Sequence of chain 1.C:
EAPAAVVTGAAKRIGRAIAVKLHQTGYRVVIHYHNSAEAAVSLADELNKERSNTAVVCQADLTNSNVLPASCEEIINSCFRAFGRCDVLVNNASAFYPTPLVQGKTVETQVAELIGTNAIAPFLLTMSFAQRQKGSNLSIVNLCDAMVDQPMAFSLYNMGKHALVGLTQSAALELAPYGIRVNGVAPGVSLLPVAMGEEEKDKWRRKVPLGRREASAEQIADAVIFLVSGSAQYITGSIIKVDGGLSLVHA

Binding-site contacts:
Ligand atom NAI contacts residue TYR194 of chain 1.C at 3.7 Å.
Ligand atom NAH contacts residue NDP1 of chain 1.J at 3.2 Å (h-bond).
Ligand atom CAC contacts residue VAL226 of chain 1.C at 4.3 Å (hydrophobic).
Ligand atom CAG contacts residue PHE117 of chain 1.C at 4.0 Å (hydrophobic).
Ligand atom SAJ contacts residue TRP241 of chain 1.C at 3.4 Å.
Ligand atom NAI contacts residue PHE117 of chain 1.C at 3.8 Å.
Ligand atom CAL contacts residue PRO230 of chain 1.C at 4.3 Å (hydrophobic).
Ligand atom CAN contacts residue PHE117 of chain 1.C at 3.8 Å (hydrophobic).
Ligand atom CAC contacts residue GLY225 of chain 1.C at 4.3 Å.
Ligand atom CAM contacts residue PHE117 of chain 1.C at 3.5 Å (hydrophobic).
Ligand atom OAB contacts residue PRO230 of chain 1.C at 3.4 Å.
Ligand atom CAC contacts residue CSX188 of chain 1.C at 3.9 Å.
Ligand atom CAD contacts residue VAL226 of chain 1.C at 3.8 Å (hydrophobic).
Ligand atom CAM contacts residue SER115 of chain 1.C at 4.2 Å.
Ligand atom CAL contacts residue PHE117 of chain 1.C at 4.2 Å (hydrophobic).
Ligand atom SAJ contacts residue CSX188 of chain 1.C at 4.3 Å.
Ligand atom CAC contacts residue MET183 of chain 1.C at 4.3 Å (hydrophobic).
Ligand atom NAH contacts residue PHE117 of chain 1.C at 3.7 Å.
Ligand atom CAG contacts residue PRO230 of chain 1.C at 3.6 Å (hydrophobic).
Ligand atom CAM contacts residue TYR194 of chain 1.C at 4.3 Å (hydrophobic).
Ligand atom SAK contacts residue NDP1 of chain 1.J at 3.4 Å (h-bond).
Ligand atom CAD contacts residue CSX188 of chain 1.C at 3.8 Å.
Ligand atom SAJ contacts residue VAL226 of chain 1.C at 3.6 Å.
Ligand atom CAO contacts residue VAL226 of chain 1.C at 4.0 Å (hydrophobic).
Ligand atom CAL contacts residue NDP1 of chain 1.J at 4.3 Å.
Ligand atom OAB contacts residue LEU229 of chain 1.C at 3.7 Å.
Ligand atom NAI contacts residue NDP1 of chain 1.J at 3.6 Å.
Ligand atom CAF contacts residue NDP1 of chain 1.J at 3.4 Å.
Ligand atom CAN contacts residue NDP1 of chain 1.J at 3.7 Å.
Ligand atom NAA contacts residue SER115 of chain 1.C at 3.1 Å (h-bond).
Ligand atom CAG contacts residue NDP1 of chain 1.J at 3.6 Å.
Ligand atom NAA contacts residue PHE117 of chain 1.C at 3.4 Å.
Ligand atom NAH contacts residue TYR194 of chain 1.C at 3.2 Å (h-bond).
Ligand atom CAE contacts residue GLY225 of chain 1.C at 4.0 Å.
Ligand atom CAM contacts residue NDP1 of chain 1.J at 3.5 Å.
Ligand atom NAA contacts residue NDP1 of chain 1.J at 2.9 Å (h-bond).
Ligand atom SAK contacts residue PHE117 of chain 1.C at 3.8 Å.
Ligand atom CAD contacts residue TRP241 of chain 1.C at 3.4 Å (hydrophobic).
Ligand atom CAL contacts residue LEU229 of chain 1.C at 4.3 Å (hydrophobic).
Ligand atom OAB contacts residue MET233 of chain 1.C at 3.4 Å.

A small-molecule ligand and the protein it binds are described below.
Small molecule (SMILES): Nc1nnc(CCC(=O)c2cccs2)s1